Sequence of chain 12.A:
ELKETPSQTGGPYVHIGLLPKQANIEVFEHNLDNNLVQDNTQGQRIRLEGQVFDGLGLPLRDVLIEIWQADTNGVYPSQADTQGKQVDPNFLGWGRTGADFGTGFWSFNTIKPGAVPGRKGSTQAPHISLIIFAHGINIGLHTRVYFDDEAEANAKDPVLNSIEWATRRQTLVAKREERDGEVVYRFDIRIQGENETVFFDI

Binding-site contacts:
Ligand atom C2 contacts residue FE1 of chain 12.C at 2.8 Å.
Ligand atom O8 contacts residue TYR20 of chain 12.A at 3.5 Å.
Ligand atom C6 contacts residue ILE192 of chain 12.B at 3.9 Å (hydrophobic).
Ligand atom C4 contacts residue PRO19 of chain 12.A at 3.3 Å (hydrophobic).
Ligand atom O8 contacts residue HIS163 of chain 12.B at 3.3 Å (h-bond).
Ligand atom C3 contacts residue PRO19 of chain 12.A at 3.2 Å (hydrophobic).
Ligand atom C3 contacts residue FE1 of chain 12.C at 4.0 Å.
Ligand atom C5 contacts residue PRO19 of chain 12.A at 3.8 Å (hydrophobic).
Ligand atom C6 contacts residue PRO19 of chain 12.A at 4.1 Å (hydrophobic).
Ligand atom O7 contacts residue HIS163 of chain 12.B at 3.0 Å.
Ligand atom C2 contacts residue TYR148 of chain 12.B at 2.6 Å (hydrophobic).
Ligand atom O7 contacts residue HIS161 of chain 12.B at 3.3 Å (h-bond).
Ligand atom C5 contacts residue TRP150 of chain 12.B at 3.9 Å (hydrophobic).
Ligand atom N9 contacts residue TRP150 of chain 12.B at 3.8 Å.
Ligand atom C3 contacts residue TYR148 of chain 12.B at 3.5 Å (hydrophobic).
Ligand atom O10 contacts residue PRO19 of chain 12.A at 3.3 Å.
Ligand atom C1 contacts residue ARG158 of chain 12.B at 3.6 Å.
Ligand atom C3 contacts residue TYR20 of chain 12.A at 3.6 Å (hydrophobic).
Ligand atom O8 contacts residue FE1 of chain 12.C at 2.0 Å.
Ligand atom O11 contacts residue TRP150 of chain 12.B at 3.4 Å.
Ligand atom O10 contacts residue TYR20 of chain 12.A at 3.5 Å (h-bond).
Ligand atom O7 contacts residue FE1 of chain 12.C at 2.3 Å.
Ligand atom C2 contacts residue PRO19 of chain 12.A at 3.6 Å (hydrophobic).
Ligand atom C1 contacts residue FE1 of chain 12.C at 2.9 Å.
Ligand atom O7 contacts residue TYR148 of chain 12.B at 2.9 Å (h-bond).
Ligand atom C6 contacts residue TYR148 of chain 12.B at 3.7 Å (hydrophobic).
Ligand atom O7 contacts residue GLN178 of chain 12.B at 4.1 Å.
Ligand atom C2 contacts residue TYR20 of chain 12.A at 4.1 Å (hydrophobic).
Ligand atom N9 contacts residue PRO19 of chain 12.A at 3.3 Å.
Ligand atom O7 contacts residue ARG158 of chain 12.B at 2.8 Å (salt-bridge).
Ligand atom C1 contacts residue HIS163 of chain 12.B at 4.1 Å.
Ligand atom C1 contacts residue TYR148 of chain 12.B at 2.8 Å (hydrophobic).
Ligand atom O8 contacts residue TYR109 of chain 12.B at 3.0 Å (h-bond).
Ligand atom C2 contacts residue TYR109 of chain 12.B at 4.1 Å (hydrophobic).
Ligand atom O11 contacts residue HIS142 of chain 12.A at 3.7 Å.
Ligand atom C1 contacts residue PRO19 of chain 12.A at 4.0 Å (hydrophobic).
Ligand atom O8 contacts residue TYR148 of chain 12.B at 2.7 Å (h-bond).
Ligand atom C5 contacts residue HIS142 of chain 12.A at 4.1 Å.
Ligand atom C6 contacts residue ARG158 of chain 12.B at 3.7 Å.
Ligand atom O11 contacts residue PRO19 of chain 12.A at 3.9 Å.

The protein below binds the small molecule below.
Small molecule (SMILES): O=[N+]([O-])c1ccc(O)c(O)c1

Sequence of chain 12.B:
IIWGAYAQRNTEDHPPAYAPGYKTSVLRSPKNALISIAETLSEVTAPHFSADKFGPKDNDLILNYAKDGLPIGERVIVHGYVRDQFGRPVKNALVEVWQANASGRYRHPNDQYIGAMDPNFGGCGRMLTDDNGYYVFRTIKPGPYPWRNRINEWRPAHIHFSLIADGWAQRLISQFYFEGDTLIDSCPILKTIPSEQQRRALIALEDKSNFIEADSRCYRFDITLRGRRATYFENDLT